A small-molecule ligand and the protein it binds are described below.
Small molecule (SMILES): COCCOC

Sequence of chain 1.A:
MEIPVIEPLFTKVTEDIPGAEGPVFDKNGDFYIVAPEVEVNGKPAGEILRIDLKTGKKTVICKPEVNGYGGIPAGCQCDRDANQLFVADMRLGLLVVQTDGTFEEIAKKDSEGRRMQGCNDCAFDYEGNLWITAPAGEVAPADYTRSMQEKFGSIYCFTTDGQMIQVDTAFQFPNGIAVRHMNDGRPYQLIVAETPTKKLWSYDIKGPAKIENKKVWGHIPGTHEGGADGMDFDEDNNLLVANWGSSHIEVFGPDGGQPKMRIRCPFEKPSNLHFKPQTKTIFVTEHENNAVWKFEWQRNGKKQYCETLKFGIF

Binding-site contacts:
Ligand atom C4 contacts residue TRP297 of chain 1.A at 4.5 Å (hydrophobic).
Ligand atom C1 contacts residue LYS280 of chain 1.A at 4.1 Å.
Ligand atom C1 contacts residue GLN298 of chain 1.A at 4.4 Å.
Ligand atom O2 contacts residue GLU296 of chain 1.A at 2.7 Å (salt-bridge).
Ligand atom C4 contacts residue PRO8 of chain 1.A at 3.0 Å (hydrophobic).
Ligand atom C1 contacts residue TRP297 of chain 1.A at 2.7 Å (hydrophobic).
Ligand atom O2 contacts residue PRO8 of chain 1.A at 3.7 Å.
Ligand atom C1 contacts residue GLU296 of chain 1.A at 3.8 Å.
Ligand atom C3 contacts residue GLU296 of chain 1.A at 3.9 Å.
Ligand atom C4 contacts residue LEU9 of chain 1.A at 4.5 Å (hydrophobic).
Ligand atom O1 contacts residue TRP297 of chain 1.A at 4.0 Å.
Ligand atom C4 contacts residue GLU296 of chain 1.A at 2.3 Å.
Ligand atom C4 contacts residue PHE295 of chain 1.A at 4.4 Å (hydrophobic).
Ligand atom C2 contacts residue GLU296 of chain 1.A at 4.2 Å.